A protein and the small-molecule ligand that binds it are described below.
Small molecule (SMILES): CC(=O)N[C@H]1[C@H](O[C@H]2[C@H](O)[C@@H](NC(C)=O)CO[C@@H]2CO)O[C@H](CO)[C@@H](O)[C@@H]1O

Binding-site contacts:
Ligand atom O5 contacts residue ASN503 of chain 1.A at 2.4 Å (h-bond).
Ligand atom C7 contacts residue SER491 of chain 1.A at 3.6 Å.
Ligand atom C3 contacts residue ASN503 of chain 1.A at 3.8 Å.
Ligand atom O7 contacts residue LYS490 of chain 1.A at 3.5 Å.
Ligand atom C5 contacts residue ASN503 of chain 1.A at 3.6 Å.
Ligand atom C2 contacts residue ASN503 of chain 1.A at 2.5 Å.
Ligand atom C8 contacts residue ASN503 of chain 1.A at 4.4 Å.
Ligand atom O7 contacts residue SER491 of chain 1.A at 3.2 Å.
Ligand atom C4 contacts residue ASN503 of chain 1.A at 4.2 Å.
Ligand atom C7 contacts residue ASN503 of chain 1.A at 3.1 Å.
Ligand atom C8 contacts residue SER491 of chain 1.A at 3.9 Å.
Ligand atom C1 contacts residue ASN503 of chain 1.A at 1.4 Å.
Ligand atom O7 contacts residue ASN503 of chain 1.A at 2.8 Å (h-bond).
Ligand atom N2 contacts residue ASN503 of chain 1.A at 2.9 Å (h-bond).
Ligand atom N2 contacts residue SER491 of chain 1.A at 4.4 Å.

Sequence of chain 1.A:
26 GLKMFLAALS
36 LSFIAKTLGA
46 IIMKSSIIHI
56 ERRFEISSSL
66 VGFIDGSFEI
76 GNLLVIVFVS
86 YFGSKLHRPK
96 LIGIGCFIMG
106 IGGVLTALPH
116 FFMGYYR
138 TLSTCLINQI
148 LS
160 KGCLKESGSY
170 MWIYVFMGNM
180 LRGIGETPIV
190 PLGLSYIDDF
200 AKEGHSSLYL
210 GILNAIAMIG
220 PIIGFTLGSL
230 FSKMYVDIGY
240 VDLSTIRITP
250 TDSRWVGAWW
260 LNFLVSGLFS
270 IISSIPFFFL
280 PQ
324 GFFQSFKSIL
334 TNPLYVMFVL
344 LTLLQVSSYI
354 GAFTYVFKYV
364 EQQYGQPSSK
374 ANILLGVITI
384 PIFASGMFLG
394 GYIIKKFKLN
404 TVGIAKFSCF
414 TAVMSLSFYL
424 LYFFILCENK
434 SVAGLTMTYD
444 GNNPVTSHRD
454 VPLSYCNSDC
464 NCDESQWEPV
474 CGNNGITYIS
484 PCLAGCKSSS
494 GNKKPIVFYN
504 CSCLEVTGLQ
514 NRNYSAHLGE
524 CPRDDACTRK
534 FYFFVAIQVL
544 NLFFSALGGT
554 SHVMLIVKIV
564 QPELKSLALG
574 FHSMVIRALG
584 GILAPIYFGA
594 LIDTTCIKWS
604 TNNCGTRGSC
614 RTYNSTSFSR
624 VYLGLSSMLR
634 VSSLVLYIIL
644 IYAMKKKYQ